A small-molecule ligand and the protein it binds are described below.
Small molecule (SMILES): C=C(C)[C@@H]1CCC(C)=C[C@H]1c1c(O)cc(CCCCC)cc1O

Binding-site contacts:
Ligand atom C17 contacts residue LEU537 of chain 1.B at 4.0 Å (hydrophobic).
Ligand atom C19 contacts residue LEU631 of chain 1.C at 3.5 Å (hydrophobic).
Ligand atom C13 contacts residue LEU638 of chain 1.C at 3.7 Å (hydrophobic).
Ligand atom C07 contacts residue MET640 of chain 1.B at 4.3 Å (hydrophobic).
Ligand atom C03 contacts residue PHE540 of chain 1.B at 3.6 Å (hydrophobic).
Ligand atom C07 contacts residue PHE540 of chain 1.B at 3.8 Å (hydrophobic).
Ligand atom C09 contacts residue TYR634 of chain 1.C at 4.2 Å (hydrophobic).
Ligand atom C12 contacts residue LEU537 of chain 1.B at 4.1 Å (hydrophobic).
Ligand atom C19 contacts residue PHE601 of chain 1.B at 3.6 Å (hydrophobic).
Ligand atom C05 contacts residue LEU637 of chain 1.B at 3.9 Å (hydrophobic).
Ligand atom C16 contacts residue LEU631 of chain 1.C at 3.6 Å (hydrophobic).
Ligand atom O01 contacts residue VAL635 of chain 1.C at 3.3 Å.
Ligand atom O01 contacts residue TYR634 of chain 1.C at 3.8 Å.
Ligand atom C06 contacts residue TYR634 of chain 1.C at 3.8 Å (hydrophobic).
Ligand atom C12 contacts residue LEU541 of chain 1.B at 3.9 Å (hydrophobic).
Ligand atom C14 contacts residue TYR544 of chain 1.B at 3.7 Å (hydrophobic).
Ligand atom C06 contacts residue MET640 of chain 1.B at 4.0 Å (hydrophobic).
Ligand atom C10 contacts residue LEU631 of chain 1.C at 3.7 Å (hydrophobic).
Ligand atom C13 contacts residue LEU537 of chain 1.B at 4.2 Å (hydrophobic).
Ligand atom C06 contacts residue PHE540 of chain 1.B at 3.6 Å (hydrophobic).
Ligand atom C05 contacts residue PHE540 of chain 1.B at 3.6 Å (hydrophobic).
Ligand atom O01 contacts residue LEU631 of chain 1.C at 2.8 Å (h-bond).
Ligand atom C09 contacts residue MET640 of chain 1.B at 3.6 Å (hydrophobic).
Ligand atom O02 contacts residue LEU537 of chain 1.B at 3.5 Å (h-bond).
Ligand atom C16 contacts residue VAL635 of chain 1.C at 3.7 Å (hydrophobic).
Ligand atom C07 contacts residue LEU537 of chain 1.B at 3.7 Å (hydrophobic).
Ligand atom O02 contacts residue PHE540 of chain 1.B at 3.5 Å.
Ligand atom C11 contacts residue VAL635 of chain 1.C at 3.6 Å (hydrophobic).
Ligand atom C08 contacts residue LEU537 of chain 1.B at 4.3 Å (hydrophobic).
Ligand atom C14 contacts residue LEU631 of chain 1.C at 3.7 Å (hydrophobic).
Ligand atom O02 contacts residue LEU541 of chain 1.B at 3.4 Å.
Ligand atom C22 contacts residue LEU632 of chain 1.C at 3.7 Å (hydrophobic).
Ligand atom C06 contacts residue LEU637 of chain 1.B at 3.7 Å (hydrophobic).
Ligand atom C14 contacts residue LEU541 of chain 1.B at 3.7 Å (hydrophobic).
Ligand atom C14 contacts residue PHE601 of chain 1.B at 4.2 Å (hydrophobic).
Ligand atom C13 contacts residue MET640 of chain 1.B at 3.9 Å (hydrophobic).
Ligand atom C17 contacts residue LEU541 of chain 1.B at 3.7 Å (hydrophobic).
Ligand atom C13 contacts residue TYR634 of chain 1.C at 3.6 Å (hydrophobic).
Ligand atom C09 contacts residue PHE540 of chain 1.B at 4.0 Å (hydrophobic).
Ligand atom C11 contacts residue LEU631 of chain 1.C at 3.8 Å (hydrophobic).

Sequence of chain 1.B:
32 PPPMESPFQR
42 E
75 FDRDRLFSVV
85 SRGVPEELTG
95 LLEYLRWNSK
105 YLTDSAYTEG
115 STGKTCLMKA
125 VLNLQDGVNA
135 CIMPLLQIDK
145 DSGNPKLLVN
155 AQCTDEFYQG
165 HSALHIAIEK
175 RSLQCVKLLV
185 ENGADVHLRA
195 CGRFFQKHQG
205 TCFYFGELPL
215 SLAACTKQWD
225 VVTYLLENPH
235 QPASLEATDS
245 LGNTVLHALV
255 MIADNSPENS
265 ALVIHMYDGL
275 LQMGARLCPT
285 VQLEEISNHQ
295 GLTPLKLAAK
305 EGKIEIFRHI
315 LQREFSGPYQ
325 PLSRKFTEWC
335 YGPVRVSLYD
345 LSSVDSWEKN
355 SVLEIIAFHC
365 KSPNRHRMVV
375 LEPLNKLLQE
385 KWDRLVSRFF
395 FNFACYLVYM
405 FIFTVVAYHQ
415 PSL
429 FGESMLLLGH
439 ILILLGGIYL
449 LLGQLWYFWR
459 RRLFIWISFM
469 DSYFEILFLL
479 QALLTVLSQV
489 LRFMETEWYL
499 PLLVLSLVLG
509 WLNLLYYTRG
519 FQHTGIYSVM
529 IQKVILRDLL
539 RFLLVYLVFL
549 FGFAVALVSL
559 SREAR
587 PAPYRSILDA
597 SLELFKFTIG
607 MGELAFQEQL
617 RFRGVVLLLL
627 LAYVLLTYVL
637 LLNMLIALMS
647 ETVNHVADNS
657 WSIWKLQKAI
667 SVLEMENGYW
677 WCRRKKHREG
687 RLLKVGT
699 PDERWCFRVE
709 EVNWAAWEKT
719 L

Sequence of chain 1.C:
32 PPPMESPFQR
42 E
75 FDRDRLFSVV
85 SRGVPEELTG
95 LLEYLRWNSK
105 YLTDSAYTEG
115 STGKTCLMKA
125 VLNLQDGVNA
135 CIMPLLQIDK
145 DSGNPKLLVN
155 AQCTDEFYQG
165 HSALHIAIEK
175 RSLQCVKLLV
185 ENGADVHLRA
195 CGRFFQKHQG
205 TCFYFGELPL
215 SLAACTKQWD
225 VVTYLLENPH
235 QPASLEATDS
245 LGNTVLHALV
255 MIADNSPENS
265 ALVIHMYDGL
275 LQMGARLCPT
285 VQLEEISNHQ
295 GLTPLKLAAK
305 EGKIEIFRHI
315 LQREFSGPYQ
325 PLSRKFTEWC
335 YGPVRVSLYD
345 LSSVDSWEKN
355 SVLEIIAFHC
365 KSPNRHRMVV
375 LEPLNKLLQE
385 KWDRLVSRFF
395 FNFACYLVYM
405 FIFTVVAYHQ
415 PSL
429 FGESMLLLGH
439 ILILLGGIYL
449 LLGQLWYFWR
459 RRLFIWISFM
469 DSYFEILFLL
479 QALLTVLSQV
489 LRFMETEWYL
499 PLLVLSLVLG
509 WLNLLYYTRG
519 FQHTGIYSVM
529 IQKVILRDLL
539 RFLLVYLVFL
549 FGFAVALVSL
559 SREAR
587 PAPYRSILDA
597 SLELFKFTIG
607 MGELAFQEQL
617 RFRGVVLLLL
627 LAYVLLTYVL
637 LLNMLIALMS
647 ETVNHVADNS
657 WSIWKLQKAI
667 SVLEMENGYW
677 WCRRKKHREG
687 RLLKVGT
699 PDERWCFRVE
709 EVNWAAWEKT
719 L